Sequence of chain 29.A:
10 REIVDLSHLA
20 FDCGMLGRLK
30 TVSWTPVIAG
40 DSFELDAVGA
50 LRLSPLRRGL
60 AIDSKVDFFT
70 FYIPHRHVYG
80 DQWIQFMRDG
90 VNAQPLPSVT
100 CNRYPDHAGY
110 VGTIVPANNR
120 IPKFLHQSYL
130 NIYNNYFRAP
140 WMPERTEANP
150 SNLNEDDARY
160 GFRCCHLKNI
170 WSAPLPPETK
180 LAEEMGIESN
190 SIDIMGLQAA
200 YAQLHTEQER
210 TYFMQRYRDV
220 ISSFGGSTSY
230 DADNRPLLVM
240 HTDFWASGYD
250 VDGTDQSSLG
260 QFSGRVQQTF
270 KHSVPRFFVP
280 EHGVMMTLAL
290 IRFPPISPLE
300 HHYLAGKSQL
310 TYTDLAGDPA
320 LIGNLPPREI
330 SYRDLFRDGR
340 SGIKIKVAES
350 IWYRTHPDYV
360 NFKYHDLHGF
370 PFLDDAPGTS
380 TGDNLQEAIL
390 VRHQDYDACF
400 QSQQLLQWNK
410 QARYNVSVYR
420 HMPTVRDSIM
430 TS

A small-molecule ligand and the protein it binds are described below.
Small molecule (SMILES): Nc1ccn([C@H]2C[C@H](O)[C@@H](COP(=O)(O)O)O2)c(=O)n1

Sequence of chain 29.C:
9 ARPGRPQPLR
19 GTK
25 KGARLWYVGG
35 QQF

Binding-site contacts:
Ligand atom OP2 contacts residue ASP242 of chain 29.A at 3.9 Å.
Ligand atom C5' contacts residue ASP242 of chain 29.A at 4.4 Å.
Ligand atom C2' contacts residue LYS25 of chain 29.C at 3.8 Å.